The protein below binds the small molecule below.
Small molecule (SMILES): CC[C@H]1CCc2c(sc3nc(SCC(=O)NCCN4CCCCC4)nc(N)c23)C1

Sequence of chain 1.A:
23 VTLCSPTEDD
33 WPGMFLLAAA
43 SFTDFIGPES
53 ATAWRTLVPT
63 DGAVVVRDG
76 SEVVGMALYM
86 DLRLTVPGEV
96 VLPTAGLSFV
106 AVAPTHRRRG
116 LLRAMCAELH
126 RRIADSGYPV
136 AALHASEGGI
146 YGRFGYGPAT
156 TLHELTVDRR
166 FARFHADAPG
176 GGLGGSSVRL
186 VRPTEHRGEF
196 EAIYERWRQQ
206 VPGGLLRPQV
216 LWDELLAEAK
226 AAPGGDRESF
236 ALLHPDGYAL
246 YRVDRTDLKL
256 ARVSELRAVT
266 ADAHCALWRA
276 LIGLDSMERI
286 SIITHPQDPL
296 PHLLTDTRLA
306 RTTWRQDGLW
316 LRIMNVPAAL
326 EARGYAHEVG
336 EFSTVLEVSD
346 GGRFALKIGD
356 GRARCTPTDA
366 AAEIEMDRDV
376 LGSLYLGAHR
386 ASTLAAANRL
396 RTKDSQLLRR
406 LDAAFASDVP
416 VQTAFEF

Binding-site contacts:
Ligand atom C12 contacts residue GOL1 of chain 1.D at 3.9 Å.
Ligand atom C16 contacts residue ASP46 of chain 1.A at 3.1 Å.
Ligand atom C24 contacts residue PHE104 of chain 1.A at 4.0 Å (hydrophobic).
Ligand atom C10 contacts residue ASP46 of chain 1.A at 3.7 Å.
Ligand atom N03 contacts residue TRP56 of chain 1.A at 3.7 Å.
Ligand atom C20 contacts residue TRP56 of chain 1.A at 3.6 Å (hydrophobic).
Ligand atom N01 contacts residue PHE422 of chain 1.A at 2.7 Å (h-bond).
Ligand atom N01 contacts residue SER103 of chain 1.A at 2.8 Å (h-bond).
Ligand atom C06 contacts residue GLU421 of chain 1.A at 3.6 Å.
Ligand atom N01 contacts residue MET85 of chain 1.A at 3.7 Å.
Ligand atom C14 contacts residue PHE104 of chain 1.A at 3.8 Å (hydrophobic).
Ligand atom C28 contacts residue SER103 of chain 1.A at 3.8 Å.
Ligand atom C23 contacts residue PHE104 of chain 1.A at 3.7 Å (hydrophobic).
Ligand atom C21 contacts residue TRP56 of chain 1.A at 3.6 Å (hydrophobic).
Ligand atom C26 contacts residue TRP33 of chain 1.A at 3.1 Å (hydrophobic).
Ligand atom C02 contacts residue TRP56 of chain 1.A at 3.7 Å (hydrophobic).
Ligand atom C22 contacts residue TRP56 of chain 1.A at 3.6 Å (hydrophobic).
Ligand atom S29 contacts residue ALA53 of chain 1.A at 3.6 Å.
Ligand atom S29 contacts residue TRP56 of chain 1.A at 3.9 Å.
Ligand atom C13 contacts residue PHE44 of chain 1.A at 3.7 Å (hydrophobic).
Ligand atom O17 contacts residue GLU421 of chain 1.A at 3.6 Å.
Ligand atom C09 contacts residue GLU421 of chain 1.A at 3.2 Å.
Ligand atom N01 contacts residue TRP56 of chain 1.A at 3.8 Å.
Ligand atom C07 contacts residue GLU421 of chain 1.A at 3.9 Å.
Ligand atom C04 contacts residue TRP56 of chain 1.A at 3.6 Å (hydrophobic).
Ligand atom N18 contacts residue TRP56 of chain 1.A at 3.5 Å (h-bond).
Ligand atom C15 contacts residue ASP46 of chain 1.A at 3.8 Å.
Ligand atom C28 contacts residue PHE104 of chain 1.A at 4.0 Å (hydrophobic).
Ligand atom C22 contacts residue PHE104 of chain 1.A at 3.8 Å (hydrophobic).
Ligand atom C02 contacts residue PHE422 of chain 1.A at 3.7 Å (hydrophobic).
Ligand atom C25 contacts residue ARG57 of chain 1.A at 3.7 Å.
Ligand atom C06 contacts residue TRP56 of chain 1.A at 3.8 Å (hydrophobic).
Ligand atom N08 contacts residue PHE422 of chain 1.A at 3.8 Å.
Ligand atom N03 contacts residue PHE422 of chain 1.A at 3.9 Å.
Ligand atom C26 contacts residue ARG57 of chain 1.A at 3.6 Å.
Ligand atom C19 contacts residue TRP56 of chain 1.A at 3.5 Å (hydrophobic).
Ligand atom C26 contacts residue PHE37 of chain 1.A at 3.9 Å (hydrophobic).
Ligand atom C26 contacts residue ALA53 of chain 1.A at 3.9 Å (hydrophobic).
Ligand atom C02 contacts residue SER103 of chain 1.A at 3.9 Å.
Ligand atom C23 contacts residue ALA53 of chain 1.A at 3.7 Å (hydrophobic).